This protein binds this small molecule.
Small molecule (SMILES): Nc1ncnc2c1ncn2[C@@H]1O[C@H](CO[P](=O)(O)O[C@H]2[C@@H](O)[C@H](n3cnc4c(N)ncnc43)O[C@@H]2CO[P](=O)(O)O[C@H]2[C@@H](O)[C@H](n3cnc4c(N)ncnc43)O[C@@H]2COP(=O)(O)O)[C@@H](O)[C@H]1O

Binding-site contacts:
Ligand atom N6 contacts residue U2 of chain 55.C at 4.2 Å.
Ligand atom N1 contacts residue U2 of chain 55.C at 3.5 Å (h-bond).
Ligand atom C4 contacts residue U2 of chain 55.C at 4.3 Å.
Ligand atom N6 contacts residue U1 of chain 55.C at 2.8 Å (h-bond).
Ligand atom C6 contacts residue U3 of chain 55.C at 3.3 Å.
Ligand atom C6 contacts residue U2 of chain 55.C at 4.1 Å.
Ligand atom C2 contacts residue U1 of chain 55.C at 3.5 Å.
Ligand atom N3 contacts residue U3 of chain 55.C at 4.2 Å.
Ligand atom N1 contacts residue U3 of chain 55.C at 2.7 Å (h-bond).
Ligand atom N3 contacts residue U2 of chain 55.C at 3.7 Å.
Ligand atom N1 contacts residue U1 of chain 55.C at 2.8 Å (h-bond).
Ligand atom C2 contacts residue U2 of chain 55.C at 3.2 Å.
Ligand atom C6 contacts residue U1 of chain 55.C at 3.6 Å.
Ligand atom N6 contacts residue U3 of chain 55.C at 3.0 Å (h-bond).
Ligand atom C2 contacts residue U3 of chain 55.C at 3.0 Å.